A protein and the small-molecule ligand that binds it are described below.
Small molecule (SMILES): O=C[C@H](O)COP(=O)(O)O

Sequence of chain 1.D:
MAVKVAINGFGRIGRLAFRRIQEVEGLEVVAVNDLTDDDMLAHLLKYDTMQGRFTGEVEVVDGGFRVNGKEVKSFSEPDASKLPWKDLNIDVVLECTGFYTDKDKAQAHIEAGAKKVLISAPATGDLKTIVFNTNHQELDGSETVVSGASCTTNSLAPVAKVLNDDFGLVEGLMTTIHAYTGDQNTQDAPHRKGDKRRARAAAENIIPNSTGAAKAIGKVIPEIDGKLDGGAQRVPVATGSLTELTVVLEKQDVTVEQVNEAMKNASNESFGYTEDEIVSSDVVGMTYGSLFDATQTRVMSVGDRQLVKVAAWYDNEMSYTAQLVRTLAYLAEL

Binding-site contacts:
Ligand atom C1 contacts residue CYS151 of chain 1.D at 1.6 Å (hydrophobic).
Ligand atom O2 contacts residue HIS178 of chain 1.D at 3.7 Å.
Ligand atom P contacts residue THR152 of chain 1.D at 3.2 Å.
Ligand atom C3 contacts residue CYS151 of chain 1.D at 3.3 Å (hydrophobic).
Ligand atom O4P contacts residue GLY212 of chain 1.D at 2.4 Å (h-bond).
Ligand atom O1 contacts residue SER150 of chain 1.D at 3.8 Å.
Ligand atom C3 contacts residue ARG234 of chain 1.D at 3.7 Å.
Ligand atom O1P contacts residue ARG234 of chain 1.D at 4.0 Å.
Ligand atom O2 contacts residue CYS151 of chain 1.D at 3.4 Å (h-bond).
Ligand atom C3 contacts residue HIS178 of chain 1.D at 3.1 Å.
Ligand atom C1 contacts residue ASN316 of chain 1.D at 4.5 Å.
Ligand atom C1 contacts residue THR152 of chain 1.D at 4.4 Å.
Ligand atom P contacts residue THR211 of chain 1.D at 3.6 Å.
Ligand atom O3P contacts residue HIS178 of chain 1.D at 3.1 Å.
Ligand atom P contacts residue HIS178 of chain 1.D at 4.1 Å.
Ligand atom C2 contacts residue HIS178 of chain 1.D at 4.0 Å.
Ligand atom C2 contacts residue CYS151 of chain 1.D at 2.9 Å (hydrophobic).
Ligand atom O2 contacts residue THR181 of chain 1.D at 3.5 Å.
Ligand atom O1 contacts residue CYS151 of chain 1.D at 2.6 Å (h-bond).
Ligand atom O3P contacts residue THR176 of chain 1.D at 4.5 Å.
Ligand atom C1 contacts residue HIS178 of chain 1.D at 4.2 Å.
Ligand atom O1P contacts residue HIS178 of chain 1.D at 4.0 Å.
Ligand atom O2P contacts residue CYS151 of chain 1.D at 3.1 Å (h-bond).
Ligand atom P contacts residue CYS151 of chain 1.D at 4.0 Å.
Ligand atom O4P contacts residue ALA213 of chain 1.D at 3.9 Å.
Ligand atom P contacts residue GLY212 of chain 1.D at 3.9 Å.
Ligand atom O3P contacts residue CYS151 of chain 1.D at 4.3 Å.
Ligand atom O3P contacts residue THR152 of chain 1.D at 2.5 Å (h-bond).
Ligand atom O1 contacts residue TYR320 of chain 1.D at 4.4 Å.
Ligand atom O4P contacts residue THR152 of chain 1.D at 4.2 Å.
Ligand atom O1P contacts residue CYS151 of chain 1.D at 4.0 Å.
Ligand atom O3P contacts residue THR211 of chain 1.D at 3.3 Å (h-bond).
Ligand atom O1P contacts residue THR152 of chain 1.D at 4.5 Å.
Ligand atom O4P contacts residue THR211 of chain 1.D at 3.1 Å (h-bond).
Ligand atom O2P contacts residue SER150 of chain 1.D at 2.9 Å (h-bond).
Ligand atom O2P contacts residue THR152 of chain 1.D at 3.0 Å (h-bond).
Ligand atom P contacts residue SER150 of chain 1.D at 4.0 Å.
Ligand atom O4P contacts residue SER150 of chain 1.D at 4.0 Å.
Ligand atom O2P contacts residue THR211 of chain 1.D at 4.3 Å.